Sequence of chain 1.H:
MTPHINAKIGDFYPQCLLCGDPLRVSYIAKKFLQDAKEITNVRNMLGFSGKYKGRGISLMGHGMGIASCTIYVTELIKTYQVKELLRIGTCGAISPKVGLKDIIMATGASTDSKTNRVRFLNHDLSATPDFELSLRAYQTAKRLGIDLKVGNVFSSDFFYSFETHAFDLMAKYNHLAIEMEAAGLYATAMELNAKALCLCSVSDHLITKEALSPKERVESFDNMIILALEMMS

Binding-site contacts:
Ligand atom N9 contacts residue GLU179 of chain 1.H at 3.1 Å.
Ligand atom C8 contacts residue ILE178 of chain 1.H at 3.3 Å (hydrophobic).
Ligand atom C2 contacts residue THR90 of chain 1.H at 4.0 Å.
Ligand atom C8 contacts residue PHE158 of chain 1.H at 3.8 Å (hydrophobic).
Ligand atom C2 contacts residue ASP204 of chain 1.H at 3.7 Å.
Ligand atom N3 contacts residue TRS1 of chain 1.CA at 3.4 Å.
Ligand atom C2 contacts residue GLY92 of chain 1.H at 3.7 Å.
Ligand atom C8 contacts residue MET180 of chain 1.H at 3.6 Å (hydrophobic).
Ligand atom C11 contacts residue PHE159 of chain 1.H at 3.4 Å (hydrophobic).
Ligand atom C6 contacts residue PHE159 of chain 1.H at 3.5 Å (hydrophobic).
Ligand atom N1 contacts residue ASP204 of chain 1.H at 3.0 Å (salt-bridge).
Ligand atom C9 contacts residue ASP204 of chain 1.H at 3.3 Å.
Ligand atom N9 contacts residue ILE178 of chain 1.H at 3.5 Å (h-bond).
Ligand atom C4 contacts residue GLU179 of chain 1.H at 3.6 Å.
Ligand atom C10 contacts residue PHE159 of chain 1.H at 3.7 Å (hydrophobic).
Ligand atom C2 contacts residue CYS91 of chain 1.H at 3.6 Å (hydrophobic).
Ligand atom C2 contacts residue PHE159 of chain 1.H at 3.7 Å (hydrophobic).
Ligand atom C5 contacts residue PHE159 of chain 1.H at 3.6 Å (hydrophobic).
Ligand atom C4 contacts residue ILE178 of chain 1.H at 3.3 Å (hydrophobic).
Ligand atom C6 contacts residue GLY92 of chain 1.H at 3.8 Å.
Ligand atom N3 contacts residue THR90 of chain 1.H at 3.8 Å.
Ligand atom N3 contacts residue CYS91 of chain 1.H at 3.9 Å.
Ligand atom N1 contacts residue GLY92 of chain 1.H at 3.5 Å (h-bond).
Ligand atom N1 contacts residue CYS91 of chain 1.H at 3.7 Å.
Ligand atom N3 contacts residue GLU179 of chain 1.H at 3.9 Å.
Ligand atom S1 contacts residue ASP204 of chain 1.H at 3.9 Å.
Ligand atom S1 contacts residue LEU206 of chain 1.H at 3.9 Å.
Ligand atom N7 contacts residue ILE178 of chain 1.H at 3.6 Å.
Ligand atom C12 contacts residue TYR160 of chain 1.H at 3.7 Å (hydrophobic).
Ligand atom C5 contacts residue ILE178 of chain 1.H at 3.5 Å (hydrophobic).
Ligand atom C8 contacts residue GLU179 of chain 1.H at 3.9 Å.
Ligand atom N3 contacts residue PHE159 of chain 1.H at 3.8 Å.
Ligand atom C6 contacts residue ASP204 of chain 1.H at 3.9 Å.
Ligand atom N9 contacts residue MET180 of chain 1.H at 3.1 Å.
Ligand atom N9 contacts residue TRS1 of chain 1.CA at 4.0 Å.
Ligand atom N1 contacts residue PHE159 of chain 1.H at 3.5 Å.
Ligand atom C9 contacts residue PHE159 of chain 1.H at 3.4 Å (hydrophobic).
Ligand atom C4 contacts residue PHE159 of chain 1.H at 3.8 Å (hydrophobic).
Ligand atom C2 contacts residue TRS1 of chain 1.CA at 3.9 Å.
Ligand atom N3 contacts residue ILE178 of chain 1.H at 3.6 Å.

A small-molecule ligand and the protein it binds are described below.
Small molecule (SMILES): Clc1nc(SCc2ccccc2)c2[nH]cnc2n1